Binding-site contacts:
Ligand atom CG contacts residue ZN1 of chain 1.F at 3.5 Å.
Ligand atom CG contacts residue HIS262 of chain 1.B at 3.5 Å.
Ligand atom ND1 contacts residue HIS262 of chain 1.B at 2.9 Å (h-bond).
Ligand atom CB contacts residue HIS367 of chain 1.B at 3.5 Å.
Ligand atom CA contacts residue ZN1 of chain 1.F at 4.1 Å.
Ligand atom CA contacts residue HIS262 of chain 1.B at 3.5 Å.
Ligand atom CE1 contacts residue ASP360 of chain 1.B at 3.3 Å.
Ligand atom CD2 contacts residue HIS262 of chain 1.B at 4.0 Å.
Ligand atom CG contacts residue HIS367 of chain 1.B at 3.8 Å.
Ligand atom CB contacts residue ZN1 of chain 1.F at 4.2 Å.
Ligand atom CB contacts residue HIS262 of chain 1.B at 4.1 Å.
Ligand atom CE1 contacts residue ZN1 of chain 1.F at 2.9 Å.
Ligand atom CB contacts residue ASP360 of chain 1.B at 3.9 Å.
Ligand atom CE1 contacts residue LEU416 of chain 1.A at 3.6 Å (hydrophobic).
Ligand atom N contacts residue ZN1 of chain 1.F at 3.1 Å.
Ligand atom CE1 contacts residue TYR361 of chain 1.B at 3.5 Å (hydrophobic).
Ligand atom NE2 contacts residue ASP360 of chain 1.B at 4.2 Å.
Ligand atom OXT contacts residue GLU326 of chain 1.B at 3.9 Å.
Ligand atom NE2 contacts residue LEU416 of chain 1.A at 3.7 Å.
Ligand atom ND1 contacts residue ZN1 of chain 1.F at 2.3 Å.
Ligand atom ND1 contacts residue ASP360 of chain 1.B at 2.9 Å (salt-bridge).
Ligand atom CD2 contacts residue GLU414 of chain 1.A at 3.7 Å.
Ligand atom C contacts residue HIS367 of chain 1.B at 3.8 Å.
Ligand atom CE1 contacts residue GLU414 of chain 1.A at 3.8 Å.
Ligand atom NE2 contacts residue ZN1 of chain 1.F at 4.2 Å.
Ligand atom CD2 contacts residue SER140 of chain 1.B at 3.6 Å.
Ligand atom CE1 contacts residue HIS419 of chain 1.A at 3.5 Å.
Ligand atom NE2 contacts residue HIS262 of chain 1.B at 3.9 Å.
Ligand atom OXT contacts residue HIS367 of chain 1.B at 4.3 Å.
Ligand atom OXT contacts residue SER237 of chain 1.B at 3.6 Å.
Ligand atom NE2 contacts residue SER140 of chain 1.B at 3.8 Å.
Ligand atom CG contacts residue ASP360 of chain 1.B at 3.8 Å.
Ligand atom NE2 contacts residue GLU414 of chain 1.A at 2.8 Å (salt-bridge).
Ligand atom ND1 contacts residue HIS419 of chain 1.A at 3.7 Å.
Ligand atom O contacts residue HIS367 of chain 1.B at 3.2 Å (h-bond).
Ligand atom NE2 contacts residue TYR361 of chain 1.B at 3.4 Å (h-bond).
Ligand atom N contacts residue ASP360 of chain 1.B at 3.9 Å.
Ligand atom N contacts residue HIS262 of chain 1.B at 2.6 Å (h-bond).
Ligand atom CD2 contacts residue HIS367 of chain 1.B at 3.5 Å.
Ligand atom CE1 contacts residue HIS262 of chain 1.B at 3.3 Å.

Sequence of chain 1.A:
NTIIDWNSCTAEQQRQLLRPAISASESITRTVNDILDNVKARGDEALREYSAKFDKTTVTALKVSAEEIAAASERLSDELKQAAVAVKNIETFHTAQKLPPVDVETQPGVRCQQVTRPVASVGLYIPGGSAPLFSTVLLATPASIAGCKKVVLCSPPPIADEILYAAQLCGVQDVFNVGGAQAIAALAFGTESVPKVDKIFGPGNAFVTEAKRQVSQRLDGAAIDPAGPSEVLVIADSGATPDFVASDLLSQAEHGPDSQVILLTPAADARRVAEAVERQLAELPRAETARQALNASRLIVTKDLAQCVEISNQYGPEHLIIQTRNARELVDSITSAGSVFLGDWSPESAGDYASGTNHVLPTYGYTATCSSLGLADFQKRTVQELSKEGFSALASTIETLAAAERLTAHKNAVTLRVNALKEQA

This protein binds this small molecule.
Small molecule (SMILES): N[C@@H](Cc1c[nH]c[nH+]1)C(=O)O

Sequence of chain 1.B:
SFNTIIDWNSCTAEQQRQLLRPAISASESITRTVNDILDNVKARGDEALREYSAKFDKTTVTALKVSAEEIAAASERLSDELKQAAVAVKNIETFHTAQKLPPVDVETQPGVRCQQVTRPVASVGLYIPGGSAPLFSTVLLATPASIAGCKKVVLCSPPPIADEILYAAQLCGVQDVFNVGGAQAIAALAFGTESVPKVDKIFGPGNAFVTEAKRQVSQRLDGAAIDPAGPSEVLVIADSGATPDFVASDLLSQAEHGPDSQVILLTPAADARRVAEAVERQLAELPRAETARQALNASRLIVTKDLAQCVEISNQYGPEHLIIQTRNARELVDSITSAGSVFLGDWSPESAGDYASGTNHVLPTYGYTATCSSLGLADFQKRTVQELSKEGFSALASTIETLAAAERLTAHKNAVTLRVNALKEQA